Binding-site contacts:
Ligand atom OP1 contacts residue SER281 of chain 1.T at 2.7 Å (h-bond).
Ligand atom OP2 contacts residue ASN282 of chain 1.T at 3.0 Å (h-bond).
Ligand atom OP3 contacts residue GLY278 of chain 1.T at 2.9 Å (h-bond).
Ligand atom OXT contacts residue ALA158 of chain 1.T at 3.4 Å.
Ligand atom C6 contacts residue HIS132 of chain 1.T at 3.7 Å.
Ligand atom C5A contacts residue LEU350 of chain 1.T at 3.7 Å (hydrophobic).
Ligand atom OP3 contacts residue GLY280 of chain 1.T at 2.9 Å (h-bond).
Ligand atom O3A contacts residue GLN160 of chain 1.T at 3.6 Å.
Ligand atom C6 contacts residue ASN282 of chain 1.T at 3.7 Å.
Ligand atom OP2 contacts residue SER281 of chain 1.T at 3.1 Å (h-bond).
Ligand atom C6 contacts residue CYS276 of chain 1.T at 3.7 Å (hydrophobic).
Ligand atom C contacts residue GLY157 of chain 1.T at 3.5 Å.
Ligand atom N1 contacts residue HIS132 of chain 1.T at 3.7 Å.
Ligand atom OXT contacts residue HIS161 of chain 1.T at 3.2 Å (h-bond).
Ligand atom OP2 contacts residue HIS132 of chain 1.T at 2.9 Å (h-bond).
Ligand atom O contacts residue GLY157 of chain 1.T at 2.9 Å (h-bond).
Ligand atom N1 contacts residue GLU396 of chain 1.T at 3.4 Å.
Ligand atom C6 contacts residue GLU396 of chain 1.T at 3.6 Å.
Ligand atom C4A contacts residue LYS133 of chain 1.T at 3.5 Å.
Ligand atom OXT contacts residue GLY159 of chain 1.T at 3.2 Å (h-bond).
Ligand atom N1 contacts residue SER422 of chain 1.T at 2.8 Å (h-bond).
Ligand atom OP4 contacts residue LYS133 of chain 1.T at 3.4 Å (salt-bridge).
Ligand atom C2A contacts residue GLY423 of chain 1.T at 3.7 Å.
Ligand atom CB contacts residue LEU212 of chain 1.T at 3.7 Å (hydrophobic).
Ligand atom C contacts residue ALA158 of chain 1.T at 3.5 Å (hydrophobic).
Ligand atom O contacts residue THR156 of chain 1.T at 2.6 Å (h-bond).
Ligand atom P contacts residue SER281 of chain 1.T at 3.4 Å.
Ligand atom OP1 contacts residue GLY280 of chain 1.T at 3.6 Å (h-bond).
Ligand atom OP3 contacts residue GLY279 of chain 1.T at 3.4 Å (h-bond).
Ligand atom OP1 contacts residue LYS133 of chain 1.T at 3.1 Å (salt-bridge).
Ligand atom C4A contacts residue GLY349 of chain 1.T at 3.6 Å.
Ligand atom C6 contacts residue SER422 of chain 1.T at 3.5 Å.
Ligand atom OXT contacts residue THR156 of chain 1.T at 3.3 Å (h-bond).
Ligand atom O3A contacts residue ALA158 of chain 1.T at 3.6 Å.
Ligand atom O contacts residue HIS161 of chain 1.T at 3.4 Å.
Ligand atom OP3 contacts residue SER281 of chain 1.T at 3.5 Å (h-bond).
Ligand atom C contacts residue THR156 of chain 1.T at 3.3 Å.
Ligand atom OP1 contacts residue THR236 of chain 1.T at 2.7 Å (h-bond).
Ligand atom N contacts residue LYS133 of chain 1.T at 3.3 Å.
Ligand atom OXT contacts residue GLN160 of chain 1.T at 3.0 Å (h-bond).

Sequence of chain 1.T:
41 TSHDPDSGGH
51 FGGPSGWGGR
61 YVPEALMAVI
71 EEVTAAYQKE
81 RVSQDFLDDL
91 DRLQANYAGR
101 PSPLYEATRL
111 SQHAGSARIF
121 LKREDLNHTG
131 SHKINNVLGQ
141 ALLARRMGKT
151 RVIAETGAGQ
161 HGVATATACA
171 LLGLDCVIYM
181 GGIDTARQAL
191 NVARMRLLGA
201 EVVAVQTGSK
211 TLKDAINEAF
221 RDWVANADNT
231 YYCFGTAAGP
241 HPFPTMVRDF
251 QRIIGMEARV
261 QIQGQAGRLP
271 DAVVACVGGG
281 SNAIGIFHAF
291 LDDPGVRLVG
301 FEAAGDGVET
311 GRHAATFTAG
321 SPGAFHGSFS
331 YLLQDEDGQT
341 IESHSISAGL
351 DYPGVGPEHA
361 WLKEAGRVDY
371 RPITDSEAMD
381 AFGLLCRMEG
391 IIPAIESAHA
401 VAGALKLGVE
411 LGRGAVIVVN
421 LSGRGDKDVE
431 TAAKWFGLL

The protein below binds the small molecule below.
Small molecule (SMILES): C=C(NCc1c(COP(=O)(O)O)cnc(C)c1O)C(=O)O